A small-molecule ligand and the protein it binds are described below.
Small molecule (SMILES): C[C@]12CCC(=O)C[C@@H]1CC[C@@H]1[C@@H]2CC[C@]2(C)[C@@H](O)CC[C@@H]12

Sequence of chain 1.A:
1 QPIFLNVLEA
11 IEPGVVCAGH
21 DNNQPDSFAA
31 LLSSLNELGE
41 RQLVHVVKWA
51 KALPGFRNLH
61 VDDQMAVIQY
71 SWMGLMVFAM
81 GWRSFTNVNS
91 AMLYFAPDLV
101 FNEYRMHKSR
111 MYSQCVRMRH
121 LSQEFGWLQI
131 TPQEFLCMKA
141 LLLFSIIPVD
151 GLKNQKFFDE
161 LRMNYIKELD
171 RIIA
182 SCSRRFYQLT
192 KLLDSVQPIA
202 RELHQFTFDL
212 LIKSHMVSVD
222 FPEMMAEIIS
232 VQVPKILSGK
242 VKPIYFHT

Binding-site contacts:
Ligand atom C2 contacts residue GLN42 of chain 1.A at 3.2 Å.
Ligand atom C16 contacts residue THR208 of chain 1.A at 3.8 Å.
Ligand atom C9 contacts residue LEU35 of chain 1.A at 3.9 Å (hydrophobic).
Ligand atom O17 contacts residue LEU211 of chain 1.A at 3.8 Å.
Ligand atom C17 contacts residue LEU32 of chain 1.A at 3.9 Å (hydrophobic).
Ligand atom C15 contacts residue MET111 of chain 1.A at 4.0 Å (hydrophobic).
Ligand atom C11 contacts residue GLY39 of chain 1.A at 4.0 Å.
Ligand atom C12 contacts residue LEU35 of chain 1.A at 3.4 Å (hydrophobic).
Ligand atom C8 contacts residue MET73 of chain 1.A at 4.1 Å (hydrophobic).
Ligand atom C17 contacts residue THR208 of chain 1.A at 3.7 Å.
Ligand atom C11 contacts residue LEU35 of chain 1.A at 3.1 Å (hydrophobic).
Ligand atom C18 contacts residue MET73 of chain 1.A at 3.9 Å (hydrophobic).
Ligand atom C18 contacts residue THR208 of chain 1.A at 3.3 Å.
Ligand atom O3 contacts residue PHE95 of chain 1.A at 3.5 Å.
Ligand atom O3 contacts residue LEU38 of chain 1.A at 4.0 Å.
Ligand atom C15 contacts residue LEU204 of chain 1.A at 3.7 Å (hydrophobic).
Ligand atom C7 contacts residue LEU204 of chain 1.A at 3.9 Å (hydrophobic).
Ligand atom C3 contacts residue PHE95 of chain 1.A at 3.7 Å (hydrophobic).
Ligand atom C19 contacts residue TRP72 of chain 1.A at 4.0 Å (hydrophobic).
Ligand atom O3 contacts residue MET80 of chain 1.A at 3.5 Å.
Ligand atom C19 contacts residue MET73 of chain 1.A at 3.9 Å (hydrophobic).
Ligand atom C16 contacts residue PHE207 of chain 1.A at 4.0 Å (hydrophobic).
Ligand atom C2 contacts residue LEU38 of chain 1.A at 3.8 Å (hydrophobic).
Ligand atom O17 contacts residue ASN36 of chain 1.A at 2.6 Å (h-bond).
Ligand atom O17 contacts residue PHE222 of chain 1.A at 3.8 Å.
Ligand atom C3 contacts residue GLN42 of chain 1.A at 3.5 Å.
Ligand atom O17 contacts residue THR208 of chain 1.A at 2.7 Å (h-bond).
Ligand atom O3 contacts residue ARG83 of chain 1.A at 3.1 Å (salt-bridge).
Ligand atom C12 contacts residue ASN36 of chain 1.A at 3.0 Å.
Ligand atom C13 contacts residue ASN36 of chain 1.A at 3.5 Å.
Ligand atom C4 contacts residue MET76 of chain 1.A at 4.1 Å (hydrophobic).
Ligand atom C16 contacts residue LEU32 of chain 1.A at 3.9 Å (hydrophobic).
Ligand atom C4 contacts residue PHE95 of chain 1.A at 3.7 Å (hydrophobic).
Ligand atom C1 contacts residue LEU35 of chain 1.A at 3.8 Å (hydrophobic).
Ligand atom C1 contacts residue GLY39 of chain 1.A at 3.8 Å.
Ligand atom C17 contacts residue ASN36 of chain 1.A at 3.1 Å.
Ligand atom C19 contacts residue MET76 of chain 1.A at 3.7 Å (hydrophobic).
Ligand atom O3 contacts residue GLN42 of chain 1.A at 3.4 Å (h-bond).
Ligand atom C6 contacts residue PHE95 of chain 1.A at 4.0 Å (hydrophobic).
Ligand atom C5 contacts residue PHE95 of chain 1.A at 3.8 Å (hydrophobic).